This protein binds this small molecule.
Small molecule (SMILES): CC(=O)N[C@@H]1[C@@H](O)[C@H](O)[C@@H](CO)O[C@H]1O

Binding-site contacts:
Ligand atom C4 contacts residue ASN633 of chain 1.A at 4.3 Å.
Ligand atom C5 contacts residue ASN633 of chain 1.A at 3.7 Å.
Ligand atom C1 contacts residue ASN633 of chain 1.A at 1.4 Å.
Ligand atom C3 contacts residue ASN661 of chain 1.A at 3.9 Å.
Ligand atom N2 contacts residue ASN633 of chain 1.A at 3.0 Å (h-bond).
Ligand atom O5 contacts residue ASN633 of chain 1.A at 2.4 Å (h-bond).
Ligand atom C8 contacts residue ASN633 of chain 1.A at 3.6 Å.
Ligand atom C2 contacts residue ASN661 of chain 1.A at 3.9 Å.
Ligand atom C3 contacts residue ASN633 of chain 1.A at 3.9 Å.
Ligand atom C8 contacts residue TYR663 of chain 1.A at 3.6 Å (hydrophobic).
Ligand atom O7 contacts residue ASN633 of chain 1.A at 3.5 Å (h-bond).
Ligand atom O3 contacts residue ASN661 of chain 1.A at 4.4 Å.
Ligand atom C7 contacts residue ASN661 of chain 1.A at 3.9 Å.
Ligand atom C8 contacts residue ALA611 of chain 1.A at 4.5 Å (hydrophobic).
Ligand atom C7 contacts residue ASN633 of chain 1.A at 3.4 Å.
Ligand atom C1 contacts residue ASN661 of chain 1.A at 4.1 Å.
Ligand atom N2 contacts residue ASN661 of chain 1.A at 3.1 Å (h-bond).
Ligand atom C8 contacts residue ASN661 of chain 1.A at 3.5 Å.
Ligand atom C8 contacts residue LEU614 of chain 1.A at 4.5 Å (hydrophobic).
Ligand atom C2 contacts residue ASN633 of chain 1.A at 2.5 Å.

Sequence of chain 1.A:
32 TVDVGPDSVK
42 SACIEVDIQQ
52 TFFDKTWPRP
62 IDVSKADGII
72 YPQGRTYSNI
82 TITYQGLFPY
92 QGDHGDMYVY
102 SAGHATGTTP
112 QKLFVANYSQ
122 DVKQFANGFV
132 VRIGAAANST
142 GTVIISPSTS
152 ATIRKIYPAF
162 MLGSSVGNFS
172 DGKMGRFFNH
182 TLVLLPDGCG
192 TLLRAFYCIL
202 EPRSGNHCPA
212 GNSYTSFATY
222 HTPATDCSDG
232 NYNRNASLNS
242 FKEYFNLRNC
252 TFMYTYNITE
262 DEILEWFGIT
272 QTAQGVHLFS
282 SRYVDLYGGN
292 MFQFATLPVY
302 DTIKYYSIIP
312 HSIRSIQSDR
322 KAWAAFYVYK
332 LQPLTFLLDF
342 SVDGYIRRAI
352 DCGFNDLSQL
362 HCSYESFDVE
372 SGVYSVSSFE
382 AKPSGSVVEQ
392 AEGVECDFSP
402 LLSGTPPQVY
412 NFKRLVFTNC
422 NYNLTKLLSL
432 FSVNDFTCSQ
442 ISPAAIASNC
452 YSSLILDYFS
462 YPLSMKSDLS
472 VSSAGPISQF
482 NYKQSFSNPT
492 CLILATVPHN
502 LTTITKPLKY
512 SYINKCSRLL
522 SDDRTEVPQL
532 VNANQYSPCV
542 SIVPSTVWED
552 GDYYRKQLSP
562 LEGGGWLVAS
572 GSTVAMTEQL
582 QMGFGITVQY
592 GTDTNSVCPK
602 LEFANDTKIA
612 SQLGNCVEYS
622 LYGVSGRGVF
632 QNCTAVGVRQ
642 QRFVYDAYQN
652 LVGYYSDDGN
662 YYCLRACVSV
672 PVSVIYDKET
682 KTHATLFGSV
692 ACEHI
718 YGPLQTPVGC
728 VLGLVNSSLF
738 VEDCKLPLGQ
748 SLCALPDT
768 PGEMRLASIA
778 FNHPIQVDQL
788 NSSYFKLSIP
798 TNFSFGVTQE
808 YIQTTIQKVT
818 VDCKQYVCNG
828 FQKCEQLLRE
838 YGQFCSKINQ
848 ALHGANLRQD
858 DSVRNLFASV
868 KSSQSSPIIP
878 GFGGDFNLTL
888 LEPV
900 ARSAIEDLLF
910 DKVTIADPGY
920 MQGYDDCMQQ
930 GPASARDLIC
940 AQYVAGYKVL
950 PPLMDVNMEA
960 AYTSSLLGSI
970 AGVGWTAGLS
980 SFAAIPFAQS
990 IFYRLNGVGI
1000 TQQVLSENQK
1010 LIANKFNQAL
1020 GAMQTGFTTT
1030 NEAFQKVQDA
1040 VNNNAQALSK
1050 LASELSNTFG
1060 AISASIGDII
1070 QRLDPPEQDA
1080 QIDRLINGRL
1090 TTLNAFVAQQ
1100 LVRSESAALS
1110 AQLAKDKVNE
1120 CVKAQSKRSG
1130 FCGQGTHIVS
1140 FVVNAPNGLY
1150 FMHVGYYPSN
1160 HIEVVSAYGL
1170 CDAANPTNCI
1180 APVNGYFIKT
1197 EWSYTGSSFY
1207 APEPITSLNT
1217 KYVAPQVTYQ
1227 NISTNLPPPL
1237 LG